Binding-site contacts:
Ligand atom C3 contacts residue THR338 of chain 4.A at 3.4 Å.
Ligand atom C5 contacts residue THR338 of chain 4.A at 2.8 Å.
Ligand atom C13 contacts residue HIS339 of chain 4.A at 3.1 Å.
Ligand atom C4 contacts residue THR338 of chain 4.A at 3.0 Å.
Ligand atom C18 contacts residue ILE342 of chain 4.A at 3.5 Å (hydrophobic).
Ligand atom N14 contacts residue VAL98 of chain 4.A at 2.6 Å (h-bond).
Ligand atom C16 contacts residue HIS339 of chain 4.A at 3.1 Å.
Ligand atom C9 contacts residue GLY100 of chain 4.A at 3.6 Å.
Ligand atom C10 contacts residue GLY100 of chain 4.A at 3.4 Å.
Ligand atom C9 contacts residue THR338 of chain 4.A at 3.5 Å.
Ligand atom C11 contacts residue ASN146 of chain 4.A at 3.4 Å.
Ligand atom CL1 contacts residue SER96 of chain 4.A at 3.5 Å.
Ligand atom CL1 contacts residue VAL98 of chain 4.A at 3.2 Å.
Ligand atom C12 contacts residue PRO147 of chain 4.A at 3.5 Å (hydrophobic).
Ligand atom C6 contacts residue THR338 of chain 4.A at 3.5 Å.
Ligand atom C19 contacts residue ILE342 of chain 4.A at 3.5 Å (hydrophobic).
Ligand atom C12 contacts residue HIS339 of chain 4.A at 2.9 Å.
Ligand atom O19 contacts residue ASP97 of chain 4.A at 3.6 Å.
Ligand atom C13 contacts residue ASN146 of chain 4.A at 3.2 Å.
Ligand atom O18 contacts residue PRO147 of chain 4.A at 3.1 Å.
Ligand atom O18 contacts residue ASN146 of chain 4.A at 3.6 Å.
Ligand atom N15 contacts residue TYR99 of chain 4.A at 3.2 Å.
Ligand atom C2 contacts residue TYR99 of chain 4.A at 3.5 Å (hydrophobic).
Ligand atom C21 contacts residue TYR103 of chain 4.A at 3.7 Å (hydrophobic).
Ligand atom C16 contacts residue ASN146 of chain 4.A at 3.7 Å.
Ligand atom S1 contacts residue GLY100 of chain 4.A at 3.5 Å.
Ligand atom C11 contacts residue GLY100 of chain 4.A at 3.6 Å.
Ligand atom C6 contacts residue GLY100 of chain 4.A at 3.4 Å.
Ligand atom N1 contacts residue GLY100 of chain 4.A at 3.2 Å (h-bond).
Ligand atom C12 contacts residue ASN146 of chain 4.A at 2.9 Å.
Ligand atom C7 contacts residue GLY100 of chain 4.A at 3.1 Å.
Ligand atom C8 contacts residue GLY100 of chain 4.A at 3.2 Å.
Ligand atom N14 contacts residue ASP97 of chain 4.A at 3.3 Å.
Ligand atom C10 contacts residue ASN146 of chain 4.A at 2.9 Å.
Ligand atom N1 contacts residue ASN146 of chain 4.A at 3.7 Å.
Ligand atom C11 contacts residue VAL98 of chain 4.A at 3.7 Å (hydrophobic).
Ligand atom C23 contacts residue ILE342 of chain 4.A at 3.6 Å (hydrophobic).
Ligand atom N15 contacts residue GLY100 of chain 4.A at 3.1 Å (h-bond).
Ligand atom O18 contacts residue HIS339 of chain 4.A at 3.0 Å (h-bond).
Ligand atom N15 contacts residue VAL98 of chain 4.A at 2.4 Å (h-bond).

Sequence of chain 4.A:
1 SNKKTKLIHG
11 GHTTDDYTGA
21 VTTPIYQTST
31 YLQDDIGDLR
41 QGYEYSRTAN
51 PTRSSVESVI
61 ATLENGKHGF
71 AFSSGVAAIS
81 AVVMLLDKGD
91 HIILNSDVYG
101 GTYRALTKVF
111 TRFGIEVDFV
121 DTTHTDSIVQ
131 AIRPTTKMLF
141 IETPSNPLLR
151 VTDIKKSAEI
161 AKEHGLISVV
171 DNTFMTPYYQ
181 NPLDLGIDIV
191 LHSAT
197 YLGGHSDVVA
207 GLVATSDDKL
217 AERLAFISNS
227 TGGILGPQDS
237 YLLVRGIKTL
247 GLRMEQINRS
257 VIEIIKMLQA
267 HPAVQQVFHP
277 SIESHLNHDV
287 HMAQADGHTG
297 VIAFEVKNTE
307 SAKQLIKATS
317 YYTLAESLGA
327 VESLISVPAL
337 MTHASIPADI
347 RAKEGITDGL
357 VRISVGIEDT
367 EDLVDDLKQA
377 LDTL

The protein below binds the small molecule below.
Small molecule (SMILES): O=C(O)c1cc(Cn2ccc3ccc(-c4cc5cccc(Cl)c5s4)cc32)n[nH]1